Sequence of chain 1.F:
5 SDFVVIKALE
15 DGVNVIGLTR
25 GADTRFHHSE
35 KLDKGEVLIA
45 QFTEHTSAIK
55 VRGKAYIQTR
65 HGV

Sequence of chain 1.G:
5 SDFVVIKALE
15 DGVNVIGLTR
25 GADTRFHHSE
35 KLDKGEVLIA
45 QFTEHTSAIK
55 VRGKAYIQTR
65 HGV

Binding-site contacts:
Ligand atom NE1 contacts residue ALA44 of chain 1.G at 3.5 Å.
Ligand atom CH2 contacts residue GLY21 of chain 1.G at 3.6 Å.
Ligand atom OXT contacts residue GLY25 of chain 1.F at 3.0 Å (h-bond).
Ligand atom CH2 contacts residue ILE20 of chain 1.G at 4.0 Å (hydrophobic).
Ligand atom CD1 contacts residue GLN45 of chain 1.G at 3.2 Å.
Ligand atom CZ3 contacts residue VAL19 of chain 1.G at 4.0 Å (hydrophobic).
Ligand atom NE1 contacts residue ILE53 of chain 1.G at 3.9 Å.
Ligand atom CZ2 contacts residue VAL19 of chain 1.G at 4.0 Å (hydrophobic).
Ligand atom N contacts residue HIS31 of chain 1.G at 4.1 Å.
Ligand atom O contacts residue THR47 of chain 1.G at 3.8 Å.
Ligand atom CH2 contacts residue VAL19 of chain 1.G at 3.6 Å (hydrophobic).
Ligand atom OXT contacts residue THR23 of chain 1.F at 2.5 Å (h-bond).
Ligand atom CA contacts residue THR47 of chain 1.G at 3.4 Å.
Ligand atom O contacts residue THR23 of chain 1.F at 3.4 Å (h-bond).
Ligand atom CE2 contacts residue ILE53 of chain 1.G at 4.2 Å (hydrophobic).
Ligand atom CZ3 contacts residue HIS32 of chain 1.G at 3.4 Å.
Ligand atom C contacts residue SER51 of chain 1.F at 3.5 Å.
Ligand atom CE3 contacts residue HIS32 of chain 1.G at 3.0 Å.
Ligand atom N contacts residue THR50 of chain 1.G at 2.6 Å (h-bond).
Ligand atom CZ3 contacts residue GLY21 of chain 1.G at 3.8 Å.
Ligand atom CA contacts residue THR50 of chain 1.G at 4.0 Å.
Ligand atom CE2 contacts residue ALA44 of chain 1.G at 3.9 Å (hydrophobic).
Ligand atom OXT contacts residue THR28 of chain 1.F at 3.1 Å (h-bond).
Ligand atom C contacts residue GLY25 of chain 1.F at 3.2 Å.
Ligand atom CB contacts residue THR28 of chain 1.F at 4.0 Å.
Ligand atom C contacts residue THR47 of chain 1.G at 4.1 Å.
Ligand atom C contacts residue THR28 of chain 1.F at 4.2 Å.
Ligand atom O contacts residue ARG24 of chain 1.F at 3.2 Å.
Ligand atom C contacts residue ARG24 of chain 1.F at 3.9 Å.
Ligand atom CG contacts residue THR50 of chain 1.G at 4.2 Å.
Ligand atom OXT contacts residue ARG24 of chain 1.F at 4.1 Å.
Ligand atom N contacts residue THR47 of chain 1.G at 2.7 Å (h-bond).
Ligand atom NE1 contacts residue GLN45 of chain 1.G at 3.3 Å (h-bond).
Ligand atom CZ2 contacts residue ALA44 of chain 1.G at 4.1 Å (hydrophobic).
Ligand atom CZ2 contacts residue ILE53 of chain 1.G at 3.5 Å (hydrophobic).
Ligand atom O contacts residue SER51 of chain 1.F at 3.5 Å (h-bond).
Ligand atom C contacts residue THR23 of chain 1.F at 3.2 Å.
Ligand atom CA contacts residue SER51 of chain 1.F at 3.5 Å.
Ligand atom O contacts residue GLY25 of chain 1.F at 2.5 Å (h-bond).
Ligand atom OXT contacts residue ASP27 of chain 1.F at 4.0 Å.

This protein binds this small molecule.
Small molecule (SMILES): N[C@@H](Cc1c[nH]c2ccccc12)C(=O)O